The small molecule below binds the protein below.
Small molecule (SMILES): CC(=O)N[C@@H]1[C@@H](O)[C@H](O)[C@@H](CO)O[C@H]1O

Binding-site contacts:
Ligand atom C7 contacts residue ASP783 of chain 1.C at 3.9 Å.
Ligand atom O7 contacts residue ASN696 of chain 1.B at 3.9 Å.
Ligand atom C7 contacts residue ASN696 of chain 1.B at 3.9 Å.
Ligand atom C1 contacts residue ASP783 of chain 1.C at 3.8 Å.
Ligand atom C8 contacts residue ILE781 of chain 1.C at 3.6 Å (hydrophobic).
Ligand atom C8 contacts residue ASP783 of chain 1.C at 3.7 Å.
Ligand atom C5 contacts residue ASN696 of chain 1.B at 3.7 Å.
Ligand atom O5 contacts residue ASN696 of chain 1.B at 2.4 Å (h-bond).
Ligand atom O7 contacts residue SER695 of chain 1.B at 4.1 Å.
Ligand atom N2 contacts residue ASP783 of chain 1.C at 3.2 Å (salt-bridge).
Ligand atom C2 contacts residue ASN696 of chain 1.B at 2.5 Å.
Ligand atom C4 contacts residue ASN696 of chain 1.B at 4.3 Å.
Ligand atom C1 contacts residue ASN696 of chain 1.B at 1.4 Å.
Ligand atom C3 contacts residue ASN696 of chain 1.B at 3.8 Å.
Ligand atom C2 contacts residue ASP783 of chain 1.C at 4.1 Å.
Ligand atom N2 contacts residue ASN696 of chain 1.B at 2.9 Å (h-bond).

Sequence of chain 1.C:
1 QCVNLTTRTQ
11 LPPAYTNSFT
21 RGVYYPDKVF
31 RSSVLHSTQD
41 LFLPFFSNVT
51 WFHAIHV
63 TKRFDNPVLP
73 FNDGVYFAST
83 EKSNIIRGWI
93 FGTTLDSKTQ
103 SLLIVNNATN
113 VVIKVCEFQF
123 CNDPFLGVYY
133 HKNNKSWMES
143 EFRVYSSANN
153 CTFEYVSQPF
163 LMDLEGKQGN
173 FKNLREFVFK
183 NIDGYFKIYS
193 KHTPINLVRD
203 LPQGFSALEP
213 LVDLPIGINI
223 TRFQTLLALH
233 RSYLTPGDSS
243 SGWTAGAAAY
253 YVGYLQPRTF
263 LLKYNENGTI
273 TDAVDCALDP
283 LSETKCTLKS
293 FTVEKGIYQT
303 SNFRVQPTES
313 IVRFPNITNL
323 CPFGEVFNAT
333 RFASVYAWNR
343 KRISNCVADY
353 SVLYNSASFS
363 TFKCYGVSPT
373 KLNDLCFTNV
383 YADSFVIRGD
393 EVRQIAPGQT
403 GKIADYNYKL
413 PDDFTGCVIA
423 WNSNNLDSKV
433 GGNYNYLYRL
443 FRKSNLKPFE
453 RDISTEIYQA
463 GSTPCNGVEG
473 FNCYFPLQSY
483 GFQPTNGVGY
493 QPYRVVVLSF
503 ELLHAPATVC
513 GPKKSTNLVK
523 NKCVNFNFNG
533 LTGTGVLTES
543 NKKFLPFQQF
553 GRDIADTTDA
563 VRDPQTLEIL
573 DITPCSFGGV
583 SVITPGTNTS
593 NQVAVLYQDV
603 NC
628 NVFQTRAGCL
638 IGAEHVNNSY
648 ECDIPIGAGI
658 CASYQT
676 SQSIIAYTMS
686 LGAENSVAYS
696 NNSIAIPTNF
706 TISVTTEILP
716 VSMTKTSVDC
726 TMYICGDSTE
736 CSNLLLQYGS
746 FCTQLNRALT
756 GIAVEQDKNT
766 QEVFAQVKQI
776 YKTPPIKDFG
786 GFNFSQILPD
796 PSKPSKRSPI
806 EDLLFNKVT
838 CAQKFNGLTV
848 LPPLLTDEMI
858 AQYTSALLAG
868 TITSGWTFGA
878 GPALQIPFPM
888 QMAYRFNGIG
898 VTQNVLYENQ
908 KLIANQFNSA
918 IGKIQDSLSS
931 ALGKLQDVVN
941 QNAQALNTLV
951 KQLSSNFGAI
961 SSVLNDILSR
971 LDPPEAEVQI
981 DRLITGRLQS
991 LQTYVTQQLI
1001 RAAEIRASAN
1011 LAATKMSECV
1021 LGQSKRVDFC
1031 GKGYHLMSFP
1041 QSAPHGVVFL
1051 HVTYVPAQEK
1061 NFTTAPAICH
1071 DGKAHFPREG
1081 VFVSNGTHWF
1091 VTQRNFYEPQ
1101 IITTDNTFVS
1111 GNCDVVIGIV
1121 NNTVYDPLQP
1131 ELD

Sequence of chain 1.B:
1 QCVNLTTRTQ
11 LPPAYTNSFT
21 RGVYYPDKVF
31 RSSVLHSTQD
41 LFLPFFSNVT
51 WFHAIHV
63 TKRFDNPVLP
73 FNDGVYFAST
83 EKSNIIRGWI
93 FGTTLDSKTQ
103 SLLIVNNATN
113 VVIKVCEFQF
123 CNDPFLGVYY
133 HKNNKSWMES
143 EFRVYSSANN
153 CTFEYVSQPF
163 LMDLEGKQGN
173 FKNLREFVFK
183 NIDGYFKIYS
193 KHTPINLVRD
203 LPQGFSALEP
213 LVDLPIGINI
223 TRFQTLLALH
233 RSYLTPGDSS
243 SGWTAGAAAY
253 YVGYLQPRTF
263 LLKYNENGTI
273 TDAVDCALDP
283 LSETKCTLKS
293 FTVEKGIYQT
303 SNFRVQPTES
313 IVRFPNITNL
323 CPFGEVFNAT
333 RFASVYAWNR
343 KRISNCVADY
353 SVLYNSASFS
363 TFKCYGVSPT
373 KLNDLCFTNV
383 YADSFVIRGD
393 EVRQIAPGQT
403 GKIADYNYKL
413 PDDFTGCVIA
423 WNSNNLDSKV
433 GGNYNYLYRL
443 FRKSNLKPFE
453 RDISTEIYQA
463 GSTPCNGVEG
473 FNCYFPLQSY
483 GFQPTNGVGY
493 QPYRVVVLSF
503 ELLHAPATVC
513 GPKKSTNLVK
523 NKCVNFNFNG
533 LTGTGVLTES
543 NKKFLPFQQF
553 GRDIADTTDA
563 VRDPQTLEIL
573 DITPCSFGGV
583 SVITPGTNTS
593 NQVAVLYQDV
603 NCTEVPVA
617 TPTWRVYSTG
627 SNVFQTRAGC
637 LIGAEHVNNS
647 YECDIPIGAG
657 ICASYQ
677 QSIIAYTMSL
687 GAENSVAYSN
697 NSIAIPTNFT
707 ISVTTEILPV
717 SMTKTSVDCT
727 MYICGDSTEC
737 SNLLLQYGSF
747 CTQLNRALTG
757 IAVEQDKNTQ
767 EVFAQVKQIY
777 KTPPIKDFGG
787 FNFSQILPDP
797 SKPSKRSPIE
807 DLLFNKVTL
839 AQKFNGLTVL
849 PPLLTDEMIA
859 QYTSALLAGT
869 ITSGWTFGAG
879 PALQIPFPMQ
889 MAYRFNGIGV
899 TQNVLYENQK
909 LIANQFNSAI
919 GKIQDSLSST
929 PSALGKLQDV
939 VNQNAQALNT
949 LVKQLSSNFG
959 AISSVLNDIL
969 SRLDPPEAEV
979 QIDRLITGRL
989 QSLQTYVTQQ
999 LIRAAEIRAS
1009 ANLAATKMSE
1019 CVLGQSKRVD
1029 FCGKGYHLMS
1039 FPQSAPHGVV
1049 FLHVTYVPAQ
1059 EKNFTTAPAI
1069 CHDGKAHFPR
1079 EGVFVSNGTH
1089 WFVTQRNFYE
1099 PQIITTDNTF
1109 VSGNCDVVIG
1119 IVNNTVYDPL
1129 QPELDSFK